Binding-site contacts:
Ligand atom I1 contacts residue THR109 of chain 1.A at 4.2 Å.
Ligand atom O1 contacts residue LEU20 of chain 1.C at 3.8 Å.
Ligand atom C8 contacts residue ALA111 of chain 1.C at 3.6 Å (hydrophobic).
Ligand atom C8 contacts residue LYS18 of chain 1.C at 4.1 Å.
Ligand atom C5 contacts residue LYS18 of chain 1.A at 4.1 Å.
Ligand atom C7 contacts residue LYS18 of chain 1.A at 3.9 Å.
Ligand atom C12 contacts residue LEU20 of chain 1.C at 3.9 Å (hydrophobic).
Ligand atom C11 contacts residue LYS18 of chain 1.C at 4.1 Å.
Ligand atom C1 contacts residue LYS18 of chain 1.C at 4.1 Å.
Ligand atom C12 contacts residue ALA111 of chain 1.C at 3.9 Å (hydrophobic).
Ligand atom C10 contacts residue ALA111 of chain 1.C at 3.5 Å (hydrophobic).
Ligand atom C6 contacts residue LEU20 of chain 1.C at 3.7 Å (hydrophobic).
Ligand atom C3 contacts residue LYS18 of chain 1.C at 3.9 Å.
Ligand atom C4 contacts residue LEU20 of chain 1.C at 4.1 Å (hydrophobic).
Ligand atom C6 contacts residue ALA111 of chain 1.C at 4.1 Å (hydrophobic).
Ligand atom C5 contacts residue LYS18 of chain 1.C at 4.1 Å.
Ligand atom C13 contacts residue GLU57 of chain 1.C at 3.9 Å.
Ligand atom C8 contacts residue LEU20 of chain 1.C at 3.4 Å (hydrophobic).
Ligand atom C2 contacts residue LEU20 of chain 1.C at 4.2 Å (hydrophobic).
Ligand atom O contacts residue LYS18 of chain 1.A at 3.4 Å.
Ligand atom I3 contacts residue LEU20 of chain 1.A at 4.2 Å.
Ligand atom C8 contacts residue LEU112 of chain 1.C at 4.0 Å (hydrophobic).
Ligand atom C10 contacts residue LEU20 of chain 1.C at 3.5 Å (hydrophobic).
Ligand atom C4 contacts residue ALA111 of chain 1.A at 4.2 Å (hydrophobic).
Ligand atom O1 contacts residue ALA111 of chain 1.C at 4.0 Å.
Ligand atom C9 contacts residue LYS18 of chain 1.C at 4.1 Å.
Ligand atom O contacts residue GLU57 of chain 1.A at 3.0 Å (salt-bridge).
Ligand atom C7 contacts residue LYS18 of chain 1.C at 4.1 Å.
Ligand atom O1 contacts residue LEU112 of chain 1.C at 3.0 Å (h-bond).
Ligand atom O1 contacts residue LEU113 of chain 1.C at 3.5 Å (h-bond).
Ligand atom C contacts residue GLU57 of chain 1.A at 3.9 Å.
Ligand atom O1 contacts residue LYS18 of chain 1.C at 4.1 Å.
Ligand atom C4 contacts residue LEU20 of chain 1.A at 4.0 Å (hydrophobic).
Ligand atom C12 contacts residue LYS18 of chain 1.C at 3.2 Å.
Ligand atom C10 contacts residue LEU112 of chain 1.C at 4.1 Å (hydrophobic).
Ligand atom C10 contacts residue LYS18 of chain 1.C at 3.1 Å.
Ligand atom I3 contacts residue ALA111 of chain 1.C at 4.2 Å.
Ligand atom I3 contacts residue THR109 of chain 1.C at 3.9 Å.
Ligand atom O2 contacts residue LYS18 of chain 1.A at 3.8 Å.
Ligand atom I3 contacts residue VAL124 of chain 1.C at 3.6 Å.

Sequence of chain 1.C:
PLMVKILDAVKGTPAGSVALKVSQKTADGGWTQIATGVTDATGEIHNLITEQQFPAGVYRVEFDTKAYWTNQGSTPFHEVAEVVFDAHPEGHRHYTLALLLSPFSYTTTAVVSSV

This protein binds this small molecule.
Small molecule (SMILES): N[C@@H](Cc1cc(I)c(Oc2ccc(O)c(I)c2)c(I)c1)C(=O)O

Sequence of chain 1.A:
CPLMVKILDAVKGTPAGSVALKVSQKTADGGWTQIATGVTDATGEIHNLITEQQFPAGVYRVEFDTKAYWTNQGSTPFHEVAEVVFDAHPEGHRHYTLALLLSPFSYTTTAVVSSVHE